A small-molecule ligand and the protein it binds are described below.
Small molecule (SMILES): C[C@@H](OP(=O)(O)O)[C@@H](C=O)NC(=O)[C@H](CCCC[NH3+])NC(=O)[C@@H](N)Cc1ccccc1

Binding-site contacts:
Ligand atom CE1 contacts residue LEU234 of chain 1.A at 3.7 Å (hydrophobic).
Ligand atom CB contacts residue ASN231 of chain 1.A at 3.5 Å.
Ligand atom CB contacts residue ASN231 of chain 1.A at 3.5 Å.
Ligand atom CE contacts residue ASP230 of chain 1.A at 3.1 Å.
Ligand atom CE1 contacts residue TRP235 of chain 1.A at 3.1 Å (hydrophobic).
Ligand atom O1P contacts residue ARG61 of chain 1.A at 3.0 Å (salt-bridge).
Ligand atom O contacts residue LEU227 of chain 1.A at 3.8 Å.
Ligand atom CG2 contacts residue VAL183 of chain 1.A at 3.6 Å (hydrophobic).
Ligand atom CG2 contacts residue ASN180 of chain 1.A at 3.7 Å.
Ligand atom O contacts residue VAL183 of chain 1.A at 3.5 Å.
Ligand atom O3P contacts residue TYR135 of chain 1.A at 2.8 Å (h-bond).
Ligand atom CD2 contacts residue GLU187 of chain 1.A at 2.8 Å.
Ligand atom N contacts residue GLU187 of chain 1.A at 3.1 Å (salt-bridge).
Ligand atom P contacts residue ARG61 of chain 1.A at 3.8 Å.
Ligand atom O2P contacts residue ARG61 of chain 1.A at 3.0 Å (salt-bridge).
Ligand atom O contacts residue ASN231 of chain 1.A at 3.0 Å (h-bond).
Ligand atom CD1 contacts residue LEU234 of chain 1.A at 3.6 Å (hydrophobic).
Ligand atom CG contacts residue ASN231 of chain 1.A at 3.4 Å.
Ligand atom CD contacts residue LEU227 of chain 1.A at 3.6 Å (hydrophobic).
Ligand atom CE2 contacts residue TYR186 of chain 1.A at 3.4 Å (hydrophobic).
Ligand atom CG contacts residue GLU187 of chain 1.A at 3.5 Å.
Ligand atom CA contacts residue GLU187 of chain 1.A at 3.8 Å.
Ligand atom CD1 contacts residue TRP235 of chain 1.A at 3.3 Å (hydrophobic).
Ligand atom CD2 contacts residue TRP235 of chain 1.A at 3.7 Å (hydrophobic).
Ligand atom CZ contacts residue TYR186 of chain 1.A at 3.6 Å (hydrophobic).
Ligand atom CG contacts residue TRP235 of chain 1.A at 3.6 Å (hydrophobic).
Ligand atom NZ contacts residue ASP230 of chain 1.A at 3.4 Å (salt-bridge).
Ligand atom CA contacts residue ASN231 of chain 1.A at 3.8 Å.
Ligand atom CA contacts residue ASN180 of chain 1.A at 3.4 Å.
Ligand atom O3P contacts residue ARG134 of chain 1.A at 2.9 Å (salt-bridge).
Ligand atom O2P contacts residue ARG134 of chain 1.A at 2.9 Å (salt-bridge).
Ligand atom CB contacts residue ASN180 of chain 1.A at 3.2 Å.
Ligand atom CB contacts residue GLU187 of chain 1.A at 3.3 Å.
Ligand atom CE2 contacts residue TRP235 of chain 1.A at 3.6 Å (hydrophobic).
Ligand atom O contacts residue LEU179 of chain 1.A at 3.5 Å.
Ligand atom CZ contacts residue TRP235 of chain 1.A at 3.3 Å (hydrophobic).
Ligand atom C contacts residue ASN180 of chain 1.A at 3.6 Å.
Ligand atom CA contacts residue LEU179 of chain 1.A at 3.7 Å (hydrophobic).
Ligand atom C contacts residue LEU179 of chain 1.A at 3.6 Å (hydrophobic).
Ligand atom N contacts residue ASN231 of chain 1.A at 3.0 Å (h-bond).

Sequence of chain 1.A:
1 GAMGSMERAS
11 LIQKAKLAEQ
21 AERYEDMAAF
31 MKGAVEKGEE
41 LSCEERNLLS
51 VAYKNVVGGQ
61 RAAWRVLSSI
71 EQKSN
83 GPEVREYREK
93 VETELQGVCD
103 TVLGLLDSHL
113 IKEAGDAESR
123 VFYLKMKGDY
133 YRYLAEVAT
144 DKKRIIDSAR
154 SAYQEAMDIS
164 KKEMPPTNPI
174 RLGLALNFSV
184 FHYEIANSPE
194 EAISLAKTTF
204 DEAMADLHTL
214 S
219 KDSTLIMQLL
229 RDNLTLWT